Sequence of chain 2.A:
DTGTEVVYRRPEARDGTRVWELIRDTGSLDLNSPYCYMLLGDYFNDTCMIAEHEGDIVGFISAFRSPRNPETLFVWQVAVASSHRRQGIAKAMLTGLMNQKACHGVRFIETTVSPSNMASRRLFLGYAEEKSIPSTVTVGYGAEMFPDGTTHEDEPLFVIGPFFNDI

Binding-site contacts:
Ligand atom C09 contacts residue ASP33 of chain 2.A at 3.3 Å.
Ligand atom O03 contacts residue THR115 of chain 2.A at 4.1 Å.
Ligand atom C09 contacts residue GLN80 of chain 2.A at 3.6 Å.
Ligand atom C07 contacts residue GLU158 of chain 2.A at 4.0 Å.
Ligand atom C05 contacts residue TRP79 of chain 2.A at 2.6 Å (hydrophobic).
Ligand atom O03 contacts residue SER123 of chain 2.A at 3.4 Å (h-bond).
Ligand atom C07 contacts residue TYR38 of chain 1.A at 3.8 Å (hydrophobic).
Ligand atom C09 contacts residue TRP79 of chain 2.A at 4.2 Å (hydrophobic).
Ligand atom C01 contacts residue THR114 of chain 2.A at 2.9 Å.
Ligand atom O10 contacts residue TYR38 of chain 1.A at 3.6 Å.
Ligand atom C01 contacts residue THR115 of chain 2.A at 3.3 Å.
Ligand atom N04 contacts residue TRP79 of chain 2.A at 2.8 Å (h-bond).
Ligand atom O10 contacts residue GLN80 of chain 2.A at 3.2 Å (h-bond).
Ligand atom N08 contacts residue GLU158 of chain 2.A at 3.0 Å (salt-bridge).
Ligand atom O10 contacts residue ASP33 of chain 2.A at 3.4 Å (salt-bridge).
Ligand atom O03 contacts residue ASN120 of chain 2.A at 3.9 Å.
Ligand atom C02 contacts residue THR114 of chain 2.A at 4.0 Å.
Ligand atom O11 contacts residue LEU32 of chain 2.A at 3.8 Å.
Ligand atom O03 contacts residue VAL81 of chain 2.A at 4.2 Å.
Ligand atom C01 contacts residue VAL78 of chain 2.A at 4.3 Å (hydrophobic).
Ligand atom C05 contacts residue THR115 of chain 2.A at 4.0 Å.
Ligand atom O11 contacts residue GLN80 of chain 2.A at 3.2 Å (h-bond).
Ligand atom N04 contacts residue THR114 of chain 2.A at 3.9 Å.
Ligand atom N04 contacts residue THR115 of chain 2.A at 3.1 Å (h-bond).
Ligand atom C05 contacts residue GLN80 of chain 2.A at 4.1 Å.
Ligand atom C02 contacts residue TRP79 of chain 2.A at 3.9 Å (hydrophobic).
Ligand atom C01 contacts residue PHE127 of chain 2.A at 3.3 Å (hydrophobic).
Ligand atom C02 contacts residue THR115 of chain 2.A at 3.4 Å.
Ligand atom C07 contacts residue TRP79 of chain 2.A at 4.3 Å (hydrophobic).
Ligand atom C06 contacts residue TRP79 of chain 2.A at 3.9 Å (hydrophobic).
Ligand atom C06 contacts residue THR115 of chain 2.A at 3.9 Å.
Ligand atom N04 contacts residue VAL78 of chain 2.A at 4.3 Å.
Ligand atom N04 contacts residue GLN80 of chain 2.A at 4.3 Å.
Ligand atom C01 contacts residue VAL81 of chain 2.A at 4.1 Å (hydrophobic).
Ligand atom N08 contacts residue ASP33 of chain 2.A at 2.5 Å (salt-bridge).
Ligand atom N08 contacts residue TYR38 of chain 1.A at 3.9 Å.
Ligand atom O11 contacts residue ASP33 of chain 2.A at 3.9 Å.
Ligand atom O10 contacts residue TRP79 of chain 2.A at 3.9 Å.
Ligand atom C07 contacts residue ASP33 of chain 2.A at 3.4 Å.
Ligand atom C06 contacts residue GLU158 of chain 2.A at 3.7 Å.

Sequence of chain 1.A:
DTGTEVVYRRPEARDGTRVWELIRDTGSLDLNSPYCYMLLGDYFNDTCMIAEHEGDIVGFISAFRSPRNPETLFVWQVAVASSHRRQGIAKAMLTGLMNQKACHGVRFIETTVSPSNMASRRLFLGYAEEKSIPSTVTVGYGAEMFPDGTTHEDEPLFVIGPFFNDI

A small-molecule ligand and the protein it binds are described below.
Small molecule (SMILES): CC(=O)NCC[C@H](N)C(=O)O